Sequence of chain 4.A:
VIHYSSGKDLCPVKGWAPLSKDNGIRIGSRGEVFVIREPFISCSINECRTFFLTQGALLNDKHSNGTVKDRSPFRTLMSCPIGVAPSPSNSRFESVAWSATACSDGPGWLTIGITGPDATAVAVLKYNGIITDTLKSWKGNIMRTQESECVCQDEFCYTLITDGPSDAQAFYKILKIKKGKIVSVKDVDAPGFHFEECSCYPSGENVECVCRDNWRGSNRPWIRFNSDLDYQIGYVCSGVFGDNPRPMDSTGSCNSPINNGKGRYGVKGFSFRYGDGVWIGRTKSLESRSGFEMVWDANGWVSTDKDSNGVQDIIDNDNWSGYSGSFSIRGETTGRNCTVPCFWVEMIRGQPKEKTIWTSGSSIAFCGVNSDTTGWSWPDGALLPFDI

A protein and the small-molecule ligand that binds it are described below.
Small molecule (SMILES): CC(=O)N[C@H]1[C@H]([C@H](O)[C@H](O)CO)OC(C(=O)O)=C[C@@H]1O

Binding-site contacts:
Ligand atom C10 contacts residue ARG71 of chain 4.A at 3.7 Å.
Ligand atom O8 contacts residue GLU196 of chain 4.A at 2.6 Å (salt-bridge).
Ligand atom C1 contacts residue TYR323 of chain 4.A at 3.6 Å (hydrophobic).
Ligand atom C2 contacts residue ASP70 of chain 4.A at 3.6 Å.
Ligand atom C5 contacts residue ASP70 of chain 4.A at 3.3 Å.
Ligand atom C3 contacts residue TYR323 of chain 4.A at 3.4 Å (hydrophobic).
Ligand atom C9 contacts residue GLU196 of chain 4.A at 3.2 Å.
Ligand atom O9 contacts residue ARG144 of chain 4.A at 3.0 Å (salt-bridge).
Ligand atom C4 contacts residue GLU38 of chain 4.A at 3.9 Å.
Ligand atom C1 contacts residue ARG289 of chain 4.A at 3.9 Å.
Ligand atom O10 contacts residue ASP70 of chain 4.A at 3.6 Å.
Ligand atom C8 contacts residue GLU196 of chain 4.A at 3.4 Å.
Ligand atom C4 contacts residue GLU197 of chain 4.A at 4.0 Å.
Ligand atom C11 contacts residue ILE142 of chain 4.A at 3.7 Å (hydrophobic).
Ligand atom O10 contacts residue ARG71 of chain 4.A at 2.5 Å (salt-bridge).
Ligand atom C11 contacts residue TRP98 of chain 4.A at 3.6 Å (hydrophobic).
Ligand atom C8 contacts residue ARG212 of chain 4.A at 3.0 Å.
Ligand atom C9 contacts residue ARG212 of chain 4.A at 3.9 Å.
Ligand atom O8 contacts residue ARG212 of chain 4.A at 2.7 Å (salt-bridge).
Ligand atom O6 contacts residue ASP70 of chain 4.A at 4.0 Å.
Ligand atom O8 contacts residue ASN214 of chain 4.A at 3.8 Å.
Ligand atom O4 contacts residue GLU38 of chain 4.A at 3.1 Å (salt-bridge).
Ligand atom C11 contacts residue ARG144 of chain 4.A at 3.9 Å.
Ligand atom O8 contacts residue GLU197 of chain 4.A at 3.9 Å.
Ligand atom C4 contacts residue TYR323 of chain 4.A at 3.7 Å (hydrophobic).
Ligand atom C3 contacts residue ASP70 of chain 4.A at 3.1 Å.
Ligand atom C9 contacts residue SER166 of chain 4.A at 3.7 Å.
Ligand atom O4 contacts residue ASP70 of chain 4.A at 2.9 Å.
Ligand atom C6 contacts residue GLU197 of chain 4.A at 3.6 Å.
Ligand atom O9 contacts residue GLU196 of chain 4.A at 2.5 Å (salt-bridge).
Ligand atom C6 contacts residue TYR323 of chain 4.A at 3.9 Å (hydrophobic).
Ligand atom C4 contacts residue ASP70 of chain 4.A at 3.4 Å.
Ligand atom C8 contacts residue ASN214 of chain 4.A at 3.5 Å.
Ligand atom O1A contacts residue TYR265 of chain 4.A at 3.4 Å (h-bond).
Ligand atom O1B contacts residue ARG289 of chain 4.A at 2.9 Å (salt-bridge).
Ligand atom C3 contacts residue GLU38 of chain 4.A at 3.7 Å.
Ligand atom C2 contacts residue TYR323 of chain 4.A at 3.2 Å (hydrophobic).
Ligand atom C9 contacts residue ASN214 of chain 4.A at 3.2 Å.
Ligand atom O1B contacts residue TYR323 of chain 4.A at 3.0 Å (h-bond).
Ligand atom O6 contacts residue TYR323 of chain 4.A at 3.6 Å (h-bond).